Binding-site contacts:
Ligand atom C1 contacts residue ASN639 of chain 1.B at 1.4 Å.
Ligand atom C2 contacts residue ASN639 of chain 1.B at 2.5 Å.
Ligand atom N2 contacts residue ASN639 of chain 1.B at 3.2 Å (h-bond).
Ligand atom O5 contacts residue ASN639 of chain 1.B at 2.2 Å (h-bond).
Ligand atom O7 contacts residue ASN639 of chain 1.B at 4.2 Å.
Ligand atom O6 contacts residue SER641 of chain 1.B at 3.9 Å.
Ligand atom O6 contacts residue ASN639 of chain 1.B at 4.3 Å.
Ligand atom C3 contacts residue ASN639 of chain 1.B at 3.9 Å.
Ligand atom C1 contacts residue TYR640 of chain 1.B at 4.4 Å (hydrophobic).
Ligand atom C8 contacts residue PRO832 of chain 1.B at 4.3 Å (hydrophobic).
Ligand atom C4 contacts residue ASN639 of chain 1.B at 4.3 Å.
Ligand atom C7 contacts residue ASN639 of chain 1.B at 3.9 Å.
Ligand atom C5 contacts residue ASN639 of chain 1.B at 3.5 Å.

Sequence of chain 1.B:
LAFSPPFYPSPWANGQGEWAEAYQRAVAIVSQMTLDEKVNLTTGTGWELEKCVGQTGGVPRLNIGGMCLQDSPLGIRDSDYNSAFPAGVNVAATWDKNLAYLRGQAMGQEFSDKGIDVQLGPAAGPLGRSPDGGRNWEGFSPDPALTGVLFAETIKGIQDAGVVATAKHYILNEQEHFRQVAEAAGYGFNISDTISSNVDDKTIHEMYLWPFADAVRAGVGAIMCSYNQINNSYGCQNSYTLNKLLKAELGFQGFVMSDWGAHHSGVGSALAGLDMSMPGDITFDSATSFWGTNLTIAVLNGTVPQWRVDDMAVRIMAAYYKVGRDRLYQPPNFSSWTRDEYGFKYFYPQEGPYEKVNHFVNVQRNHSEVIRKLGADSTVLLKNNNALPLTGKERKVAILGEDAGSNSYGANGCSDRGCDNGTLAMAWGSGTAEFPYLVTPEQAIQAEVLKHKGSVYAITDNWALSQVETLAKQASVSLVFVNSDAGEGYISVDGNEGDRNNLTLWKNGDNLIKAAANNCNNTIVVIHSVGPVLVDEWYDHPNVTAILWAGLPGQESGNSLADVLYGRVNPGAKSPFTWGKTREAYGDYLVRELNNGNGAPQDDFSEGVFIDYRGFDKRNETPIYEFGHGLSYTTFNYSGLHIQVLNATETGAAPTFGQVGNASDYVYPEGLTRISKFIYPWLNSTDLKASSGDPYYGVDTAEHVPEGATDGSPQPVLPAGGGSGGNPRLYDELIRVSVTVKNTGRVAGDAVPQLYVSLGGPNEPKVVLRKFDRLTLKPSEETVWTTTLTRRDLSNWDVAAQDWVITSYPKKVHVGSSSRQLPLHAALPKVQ

The protein below binds the small molecule below.
Small molecule (SMILES): CC(=O)N[C@@H]1[C@@H](O)[C@H](O)[C@@H](CO)O[C@H]1O